Binding-site contacts:
Ligand atom C6 contacts residue ASN32 of chain 1.C at 4.3 Å.
Ligand atom C2 contacts residue ASN32 of chain 1.C at 2.5 Å.
Ligand atom C5 contacts residue ASN32 of chain 1.C at 3.7 Å.
Ligand atom C1 contacts residue ASN32 of chain 1.C at 1.5 Å.
Ligand atom C8 contacts residue THR31 of chain 1.C at 4.1 Å.
Ligand atom O7 contacts residue ASN32 of chain 1.C at 3.3 Å (h-bond).
Ligand atom O5 contacts residue ASN32 of chain 1.C at 2.5 Å (h-bond).
Ligand atom C7 contacts residue THR31 of chain 1.C at 4.4 Å.
Ligand atom O7 contacts residue THR31 of chain 1.C at 4.3 Å.
Ligand atom N2 contacts residue ASN32 of chain 1.C at 2.9 Å (h-bond).
Ligand atom C7 contacts residue ASN32 of chain 1.C at 3.3 Å.
Ligand atom C4 contacts residue ASN32 of chain 1.C at 4.3 Å.
Ligand atom C8 contacts residue ASN32 of chain 1.C at 4.3 Å.
Ligand atom C3 contacts residue ASN32 of chain 1.C at 3.8 Å.

A protein and the small-molecule ligand that binds it are described below.
Small molecule (SMILES): CC(=O)N[C@@H]1[C@@H](O)[C@H](O)[C@@H](CO)O[C@H]1O

Sequence of chain 1.C:
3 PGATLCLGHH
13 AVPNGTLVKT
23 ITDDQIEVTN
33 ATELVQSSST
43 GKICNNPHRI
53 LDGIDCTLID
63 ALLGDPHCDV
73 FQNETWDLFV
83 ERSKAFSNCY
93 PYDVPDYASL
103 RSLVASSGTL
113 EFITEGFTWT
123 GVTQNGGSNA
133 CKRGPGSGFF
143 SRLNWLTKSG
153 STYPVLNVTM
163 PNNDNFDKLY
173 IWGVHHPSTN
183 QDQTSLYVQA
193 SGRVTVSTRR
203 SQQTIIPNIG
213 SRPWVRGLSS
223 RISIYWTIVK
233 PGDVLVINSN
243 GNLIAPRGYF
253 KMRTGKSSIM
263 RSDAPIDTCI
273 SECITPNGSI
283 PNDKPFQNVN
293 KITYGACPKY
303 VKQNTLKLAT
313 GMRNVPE